Sequence of chain 4.C:
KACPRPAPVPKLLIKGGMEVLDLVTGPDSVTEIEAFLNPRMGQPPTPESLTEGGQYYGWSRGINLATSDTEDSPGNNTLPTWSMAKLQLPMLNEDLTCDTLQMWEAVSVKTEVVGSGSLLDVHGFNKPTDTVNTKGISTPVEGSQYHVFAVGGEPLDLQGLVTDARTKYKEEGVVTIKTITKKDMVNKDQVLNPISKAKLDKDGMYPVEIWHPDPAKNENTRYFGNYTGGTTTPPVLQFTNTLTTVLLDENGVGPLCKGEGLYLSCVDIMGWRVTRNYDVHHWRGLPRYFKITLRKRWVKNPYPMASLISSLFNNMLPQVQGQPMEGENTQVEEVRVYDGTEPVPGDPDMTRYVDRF

This small molecule binds to this protein.
Small molecule (SMILES): CC(=O)N[C@@H]1[C@@H](O[C@@H]2O[C@H](CO)[C@H](O)[C@H](O[C@]3(C(=O)O)C[C@H](O)[C@@H](NC(C)=O)[C@H]([C@H](O)[C@H](O)CO)O3)[C@H]2O)[C@H](O)[C@@H](CO[C@]2(C(=O)O)C[C@H](O)[C@@H](NC(C)=O)[C@H]([C@H](O)[C@H](O)CO)O2)O[C@H]1O

Sequence of chain 4.B:
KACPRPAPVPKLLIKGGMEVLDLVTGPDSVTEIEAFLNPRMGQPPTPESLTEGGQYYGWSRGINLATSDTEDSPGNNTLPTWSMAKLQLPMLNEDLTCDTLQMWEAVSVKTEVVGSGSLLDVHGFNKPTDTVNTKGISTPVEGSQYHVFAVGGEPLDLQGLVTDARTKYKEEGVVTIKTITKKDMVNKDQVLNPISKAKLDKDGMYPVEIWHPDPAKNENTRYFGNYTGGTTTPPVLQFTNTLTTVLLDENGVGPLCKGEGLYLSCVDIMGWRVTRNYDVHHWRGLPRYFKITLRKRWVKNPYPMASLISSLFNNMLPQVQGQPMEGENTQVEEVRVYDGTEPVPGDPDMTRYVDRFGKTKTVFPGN

Binding-site contacts:
Ligand atom C4 contacts residue TYR72 of chain 4.B at 4.1 Å (hydrophobic).
Ligand atom C2 contacts residue GLY78 of chain 4.B at 4.1 Å.
Ligand atom C3 contacts residue GLY78 of chain 4.B at 4.1 Å.
Ligand atom C5 contacts residue ASN93 of chain 4.B at 4.3 Å.
Ligand atom C6 contacts residue ASN93 of chain 4.B at 3.2 Å.
Ligand atom C1 contacts residue ARG77 of chain 4.B at 3.4 Å.
Ligand atom O1B contacts residue TYR72 of chain 4.B at 4.2 Å.
Ligand atom C7 contacts residue TYR72 of chain 4.B at 4.3 Å (hydrophobic).
Ligand atom C6 contacts residue TYR72 of chain 4.B at 4.0 Å (hydrophobic).
Ligand atom O1B contacts residue ASN80 of chain 4.B at 4.3 Å.
Ligand atom C3 contacts residue HIS298 of chain 4.B at 3.4 Å.
Ligand atom O1B contacts residue SER89 of chain 4.B at 4.1 Å.
Ligand atom N5 contacts residue TYR72 of chain 4.B at 3.1 Å (h-bond).
Ligand atom O4 contacts residue HIS298 of chain 4.B at 2.9 Å (h-bond).
Ligand atom C8 contacts residue ARG77 of chain 4.B at 4.3 Å.
Ligand atom O8 contacts residue ARG77 of chain 4.B at 3.4 Å (salt-bridge).
Ligand atom C4 contacts residue HIS298 of chain 4.B at 3.4 Å.
Ligand atom O1B contacts residue ARG77 of chain 4.B at 3.1 Å (salt-bridge).
Ligand atom O4 contacts residue GLY78 of chain 4.B at 3.0 Å.
Ligand atom C3 contacts residue VAL296 of chain 4.B at 3.5 Å (hydrophobic).
Ligand atom O1A contacts residue TYR72 of chain 4.B at 3.4 Å.
Ligand atom O3 contacts residue GLY78 of chain 4.B at 3.4 Å.
Ligand atom C11 contacts residue TYR72 of chain 4.B at 4.0 Å (hydrophobic).
Ligand atom O8 contacts residue TYR72 of chain 4.B at 3.4 Å (h-bond).
Ligand atom C10 contacts residue TYR72 of chain 4.B at 4.1 Å (hydrophobic).
Ligand atom C5 contacts residue TYR72 of chain 4.B at 3.9 Å (hydrophobic).
Ligand atom C11 contacts residue ASP85 of chain 4.C at 4.0 Å.
Ligand atom O4 contacts residue ASN80 of chain 4.B at 4.2 Å.
Ligand atom O1A contacts residue GLY78 of chain 4.B at 4.0 Å.
Ligand atom O1A contacts residue ARG77 of chain 4.B at 2.9 Å (salt-bridge).
Ligand atom O4 contacts residue VAL296 of chain 4.B at 4.0 Å.
Ligand atom O4 contacts residue THR291 of chain 4.B at 3.1 Å.
Ligand atom C4 contacts residue GLY78 of chain 4.B at 3.6 Å.
Ligand atom C4 contacts residue ARG77 of chain 4.B at 4.0 Å.
Ligand atom C1 contacts residue TYR72 of chain 4.B at 4.1 Å (hydrophobic).
Ligand atom O4 contacts residue ILE79 of chain 4.B at 3.6 Å (h-bond).
Ligand atom O6 contacts residue ASN93 of chain 4.B at 3.2 Å (h-bond).
Ligand atom O3 contacts residue VAL296 of chain 4.B at 4.0 Å.
Ligand atom C3 contacts residue ARG77 of chain 4.B at 3.9 Å.
Ligand atom C3 contacts residue GLY78 of chain 4.B at 3.9 Å.